Sequence of chain 2.C:
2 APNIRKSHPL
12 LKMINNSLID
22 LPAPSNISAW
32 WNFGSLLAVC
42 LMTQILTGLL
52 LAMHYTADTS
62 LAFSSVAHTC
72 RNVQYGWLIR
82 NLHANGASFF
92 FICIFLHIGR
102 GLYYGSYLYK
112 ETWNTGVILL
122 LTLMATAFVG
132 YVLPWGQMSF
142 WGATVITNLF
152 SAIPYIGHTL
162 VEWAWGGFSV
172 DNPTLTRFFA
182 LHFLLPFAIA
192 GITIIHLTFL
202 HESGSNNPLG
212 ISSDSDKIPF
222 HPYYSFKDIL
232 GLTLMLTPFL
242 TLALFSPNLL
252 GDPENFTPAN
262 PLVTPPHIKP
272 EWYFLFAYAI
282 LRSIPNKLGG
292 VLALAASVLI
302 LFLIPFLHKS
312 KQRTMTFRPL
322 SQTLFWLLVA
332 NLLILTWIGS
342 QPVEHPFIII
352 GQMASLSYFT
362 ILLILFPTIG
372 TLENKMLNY

This protein binds this small molecule.
Small molecule (SMILES): CCCCC[C@H]1C(=O)O[C@@H](C)[C@H](NC(=O)c2cccc(NC=O)c2O)C(=O)O[C@H](C)[C@@H]1OC(=O)CC(C)C

Binding-site contacts:
Ligand atom C1 contacts residue ASP229 of chain 2.C at 3.6 Å.
Ligand atom O7 contacts residue HEM1 of chain 2.L at 3.1 Å.
Ligand atom C24 contacts residue MET43 of chain 2.C at 3.1 Å (hydrophobic).
Ligand atom O1 contacts residue SER36 of chain 2.C at 3.2 Å.
Ligand atom C4 contacts residue SER206 of chain 2.C at 3.8 Å.
Ligand atom N2 contacts residue HEM1 of chain 2.L at 3.3 Å.
Ligand atom C11 contacts residue LEU198 of chain 2.C at 3.4 Å (hydrophobic).
Ligand atom C27 contacts residue LEU198 of chain 2.C at 3.4 Å (hydrophobic).
Ligand atom C23 contacts residue LEU42 of chain 2.C at 3.6 Å (hydrophobic).
Ligand atom O2 contacts residue ASP229 of chain 2.C at 3.7 Å.
Ligand atom C9 contacts residue LEU198 of chain 2.C at 3.6 Å (hydrophobic).
Ligand atom O6 contacts residue LEU198 of chain 2.C at 2.8 Å.
Ligand atom C1 contacts residue PHE221 of chain 2.C at 3.5 Å (hydrophobic).
Ligand atom O1 contacts residue PHE221 of chain 2.C at 3.7 Å.
Ligand atom C25 contacts residue ALA191 of chain 2.C at 3.2 Å (hydrophobic).
Ligand atom O7 contacts residue GLY35 of chain 2.C at 3.1 Å (h-bond).
Ligand atom C6 contacts residue PHE221 of chain 2.C at 3.6 Å (hydrophobic).
Ligand atom N1 contacts residue ASP229 of chain 2.C at 3.0 Å (salt-bridge).
Ligand atom C5 contacts residue HEM1 of chain 2.L at 3.5 Å.
Ligand atom O9 contacts residue ILE195 of chain 2.C at 3.5 Å.
Ligand atom C8 contacts residue ASN33 of chain 2.C at 3.5 Å.
Ligand atom C20 contacts residue SER36 of chain 2.C at 3.8 Å.
Ligand atom C24 contacts residue LEU42 of chain 2.C at 3.7 Å (hydrophobic).
Ligand atom O2 contacts residue TYR225 of chain 2.C at 3.4 Å.
Ligand atom O2 contacts residue ASN33 of chain 2.C at 3.8 Å.
Ligand atom O3 contacts residue SER18 of chain 2.C at 3.8 Å.
Ligand atom C2 contacts residue PHE221 of chain 2.C at 3.7 Å (hydrophobic).
Ligand atom O2 contacts residue LYS228 of chain 2.C at 3.6 Å (salt-bridge).
Ligand atom O4 contacts residue ALA39 of chain 2.C at 3.7 Å.
Ligand atom C27 contacts residue THR194 of chain 2.C at 3.5 Å.
Ligand atom O2 contacts residue TRP32 of chain 2.C at 3.7 Å.
Ligand atom C26 contacts residue SER18 of chain 2.C at 3.2 Å.
Ligand atom C2 contacts residue TRP32 of chain 2.C at 3.9 Å (hydrophobic).
Ligand atom N1 contacts residue TRP32 of chain 2.C at 3.6 Å (h-bond).
Ligand atom O1 contacts residue ASP229 of chain 2.C at 2.4 Å (salt-bridge).
Ligand atom C4 contacts residue HEM1 of chain 2.L at 3.7 Å.
Ligand atom O7 contacts residue SER36 of chain 2.C at 3.5 Å.
Ligand atom O2 contacts residue ILE28 of chain 2.C at 3.8 Å.
Ligand atom C8 contacts residue ASP229 of chain 2.C at 3.6 Å.
Ligand atom C8 contacts residue TRP32 of chain 2.C at 2.9 Å (hydrophobic).